Binding-site contacts:
Ligand atom C5 contacts residue ASN377 of chain 1.B at 3.4 Å.
Ligand atom C7 contacts residue ASN377 of chain 1.B at 3.1 Å.
Ligand atom C6 contacts residue ILE347 of chain 1.B at 4.3 Å (hydrophobic).
Ligand atom O5 contacts residue ASN377 of chain 1.B at 2.4 Å (h-bond).
Ligand atom C8 contacts residue ASN377 of chain 1.B at 4.5 Å.
Ligand atom C6 contacts residue ILE386 of chain 1.B at 4.2 Å (hydrophobic).
Ligand atom O3 contacts residue ASN377 of chain 1.B at 4.1 Å.
Ligand atom O5 contacts residue VAL384 of chain 1.B at 4.5 Å.
Ligand atom C1 contacts residue VAL384 of chain 1.B at 3.8 Å (hydrophobic).
Ligand atom C2 contacts residue ASN377 of chain 1.B at 1.8 Å.
Ligand atom C3 contacts residue ASN377 of chain 1.B at 3.2 Å.
Ligand atom C4 contacts residue ASN377 of chain 1.B at 3.9 Å.
Ligand atom N2 contacts residue ASN377 of chain 1.B at 2.2 Å (h-bond).
Ligand atom C8 contacts residue ILE347 of chain 1.B at 3.6 Å (hydrophobic).
Ligand atom O5 contacts residue ILE386 of chain 1.B at 4.3 Å.
Ligand atom O7 contacts residue HIS378 of chain 1.B at 4.0 Å.
Ligand atom C5 contacts residue ILE386 of chain 1.B at 4.5 Å (hydrophobic).
Ligand atom C1 contacts residue ASN377 of chain 1.B at 1.1 Å.
Ligand atom C8 contacts residue HIS378 of chain 1.B at 4.1 Å.
Ligand atom C7 contacts residue HIS378 of chain 1.B at 4.2 Å.
Ligand atom O7 contacts residue ASN377 of chain 1.B at 3.2 Å (h-bond).

Sequence of chain 1.B:
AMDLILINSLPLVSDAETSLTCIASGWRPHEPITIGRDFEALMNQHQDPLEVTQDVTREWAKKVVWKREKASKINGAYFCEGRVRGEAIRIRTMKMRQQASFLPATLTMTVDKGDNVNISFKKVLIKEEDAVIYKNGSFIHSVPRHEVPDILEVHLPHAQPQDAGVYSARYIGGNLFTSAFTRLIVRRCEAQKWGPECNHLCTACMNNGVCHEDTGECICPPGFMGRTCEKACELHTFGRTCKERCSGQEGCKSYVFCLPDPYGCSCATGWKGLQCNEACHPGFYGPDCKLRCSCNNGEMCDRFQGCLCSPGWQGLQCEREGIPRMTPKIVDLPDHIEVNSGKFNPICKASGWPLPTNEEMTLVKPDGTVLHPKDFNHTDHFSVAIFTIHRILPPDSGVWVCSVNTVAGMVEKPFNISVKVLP

This protein binds this small molecule.
Small molecule (SMILES): CC(=O)N[C@H]1[C@H](O[C@H]2[C@H](O)[C@@H](NC(C)=O)CO[C@@H]2CO)O[C@H](CO)[C@@H](O)[C@@H]1O